Sequence of chain 1.B:
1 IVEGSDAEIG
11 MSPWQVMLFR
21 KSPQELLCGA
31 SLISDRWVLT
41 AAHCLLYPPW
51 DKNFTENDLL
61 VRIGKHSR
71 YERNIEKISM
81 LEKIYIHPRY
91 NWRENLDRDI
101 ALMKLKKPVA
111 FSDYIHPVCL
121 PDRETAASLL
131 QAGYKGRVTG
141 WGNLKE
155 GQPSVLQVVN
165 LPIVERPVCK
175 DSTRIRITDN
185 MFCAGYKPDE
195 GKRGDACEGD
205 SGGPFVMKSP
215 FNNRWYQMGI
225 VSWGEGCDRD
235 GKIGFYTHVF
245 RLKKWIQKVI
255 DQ

This small molecule binds to this protein.
Small molecule (SMILES): NC(N)=NCCC[C@@H](C=O)NC(=O)[C@@H]1CCCN1C(=O)[C@H](N)Cc1ccccc1

Binding-site contacts:
Ligand atom CA contacts residue SER226 of chain 1.B at 3.6 Å.
Ligand atom C contacts residue GLY228 of chain 1.B at 3.7 Å.
Ligand atom C contacts residue HIS43 of chain 1.B at 3.6 Å.
Ligand atom NH2 contacts residue GLY228 of chain 1.B at 3.7 Å.
Ligand atom N contacts residue GLY228 of chain 1.B at 2.8 Å (h-bond).
Ligand atom O contacts residue GLY228 of chain 1.B at 3.0 Å (h-bond).
Ligand atom CB contacts residue HIS43 of chain 1.B at 3.7 Å.
Ligand atom CB contacts residue SER226 of chain 1.B at 3.4 Å.
Ligand atom O contacts residue GLY203 of chain 1.B at 3.3 Å (h-bond).
Ligand atom C contacts residue HIS43 of chain 1.B at 2.7 Å.
Ligand atom CG contacts residue GLY228 of chain 1.B at 3.6 Å.
Ligand atom CG contacts residue SER226 of chain 1.B at 3.6 Å.
Ligand atom CG contacts residue TRP227 of chain 1.B at 3.4 Å (hydrophobic).
Ligand atom CB contacts residue SER205 of chain 1.B at 2.7 Å.
Ligand atom N contacts residue SER205 of chain 1.B at 3.0 Å (h-bond).
Ligand atom NH2 contacts residue ASP199 of chain 1.B at 2.7 Å (salt-bridge).
Ligand atom CA contacts residue HIS43 of chain 1.B at 3.5 Å.
Ligand atom NH1 contacts residue ASP199 of chain 1.B at 2.6 Å (salt-bridge).
Ligand atom C contacts residue SER205 of chain 1.B at 1.3 Å.
Ligand atom NH2 contacts residue GLY230 of chain 1.B at 3.0 Å (h-bond).
Ligand atom CB contacts residue GLY228 of chain 1.B at 3.3 Å.
Ligand atom CE2 contacts residue ASN95 of chain 1.B at 3.6 Å.
Ligand atom O contacts residue HIS43 of chain 1.B at 3.6 Å.
Ligand atom NH1 contacts residue ALA200 of chain 1.B at 3.3 Å (h-bond).
Ligand atom CA contacts residue GLY228 of chain 1.B at 3.4 Å.
Ligand atom N contacts residue HIS43 of chain 1.B at 3.0 Å.
Ligand atom CE2 contacts residue LEU96 of chain 1.B at 3.6 Å (hydrophobic).
Ligand atom CZ contacts residue GLU94 of chain 1.B at 3.5 Å.
Ligand atom CA contacts residue SER205 of chain 1.B at 2.3 Å.
Ligand atom NH1 contacts residue GLY238 of chain 1.B at 3.5 Å.
Ligand atom N contacts residue SER226 of chain 1.B at 2.8 Å (h-bond).
Ligand atom CD2 contacts residue TRP227 of chain 1.B at 3.4 Å (hydrophobic).
Ligand atom O contacts residue TRP50 of chain 1.B at 3.5 Å.
Ligand atom O contacts residue TRP227 of chain 1.B at 3.0 Å.
Ligand atom O contacts residue SER205 of chain 1.B at 2.1 Å (h-bond).
Ligand atom CD contacts residue TRP227 of chain 1.B at 3.6 Å (hydrophobic).
Ligand atom CZ contacts residue ALA200 of chain 1.B at 3.1 Å (hydrophobic).
Ligand atom NH2 contacts residue ALA200 of chain 1.B at 3.4 Å (h-bond).
Ligand atom CZ contacts residue ASP199 of chain 1.B at 3.4 Å.
Ligand atom NE contacts residue ALA200 of chain 1.B at 3.6 Å (h-bond).